Sequence of chain 1.A:
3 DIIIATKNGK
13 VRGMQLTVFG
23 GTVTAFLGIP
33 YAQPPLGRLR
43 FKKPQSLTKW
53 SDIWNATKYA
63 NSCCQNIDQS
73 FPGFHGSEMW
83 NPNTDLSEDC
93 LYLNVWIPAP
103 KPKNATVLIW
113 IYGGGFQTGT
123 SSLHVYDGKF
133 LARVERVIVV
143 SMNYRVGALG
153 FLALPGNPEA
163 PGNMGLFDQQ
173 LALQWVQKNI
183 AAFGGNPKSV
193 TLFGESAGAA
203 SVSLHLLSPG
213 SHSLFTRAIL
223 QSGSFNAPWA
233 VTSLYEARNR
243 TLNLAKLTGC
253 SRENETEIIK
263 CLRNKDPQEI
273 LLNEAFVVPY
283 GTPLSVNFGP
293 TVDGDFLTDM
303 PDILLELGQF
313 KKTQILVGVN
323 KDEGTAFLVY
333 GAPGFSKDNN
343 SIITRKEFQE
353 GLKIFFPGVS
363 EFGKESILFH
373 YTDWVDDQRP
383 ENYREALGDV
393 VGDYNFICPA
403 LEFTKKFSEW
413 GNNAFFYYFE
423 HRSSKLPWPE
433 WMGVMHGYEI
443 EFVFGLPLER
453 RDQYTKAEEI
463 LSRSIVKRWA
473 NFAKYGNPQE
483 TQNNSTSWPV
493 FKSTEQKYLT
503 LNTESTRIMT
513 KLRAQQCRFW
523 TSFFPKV

Binding-site contacts:
Ligand atom C1 contacts residue ASN485 of chain 1.A at 1.4 Å.
Ligand atom C7 contacts residue GLU482 of chain 1.A at 4.1 Å.
Ligand atom C3 contacts residue ASN485 of chain 1.A at 3.6 Å.
Ligand atom O7 contacts residue SER466 of chain 1.A at 4.3 Å.
Ligand atom C8 contacts residue LYS469 of chain 1.A at 3.7 Å.
Ligand atom C5 contacts residue ASN485 of chain 1.A at 3.6 Å.
Ligand atom O3 contacts residue ILE462 of chain 1.A at 4.0 Å.
Ligand atom C7 contacts residue ASN485 of chain 1.A at 3.2 Å.
Ligand atom N2 contacts residue ASN485 of chain 1.A at 2.7 Å (h-bond).
Ligand atom O3 contacts residue ARG465 of chain 1.A at 3.6 Å.
Ligand atom C4 contacts residue ASN485 of chain 1.A at 4.2 Å.
Ligand atom O5 contacts residue ASN485 of chain 1.A at 2.3 Å (h-bond).
Ligand atom C2 contacts residue ASN485 of chain 1.A at 2.2 Å.
Ligand atom C8 contacts residue ARG465 of chain 1.A at 4.0 Å.
Ligand atom O7 contacts residue ARG465 of chain 1.A at 3.6 Å.
Ligand atom O3 contacts residue ASN485 of chain 1.A at 4.4 Å.
Ligand atom O7 contacts residue ASN485 of chain 1.A at 3.2 Å (h-bond).
Ligand atom C3 contacts residue ARG465 of chain 1.A at 4.3 Å.
Ligand atom O7 contacts residue GLU482 of chain 1.A at 4.2 Å.
Ligand atom N2 contacts residue ARG465 of chain 1.A at 4.4 Å.
Ligand atom C8 contacts residue GLU482 of chain 1.A at 3.8 Å.
Ligand atom C8 contacts residue ASN485 of chain 1.A at 4.4 Å.
Ligand atom C7 contacts residue ARG465 of chain 1.A at 3.9 Å.

A small-molecule ligand and the protein it binds are described below.
Small molecule (SMILES): CC(=O)N[C@@H]1[C@@H](O)[C@H](O)[C@@H](CO)O[C@H]1O